The small molecule below binds the protein below.
Small molecule (SMILES): CC(=O)N[C@H]1[C@H](O[C@H]2[C@H](O)[C@@H](NC(C)=O)CO[C@@H]2CO)O[C@H](CO)[C@@H](O[C@@H]2O[C@H](CO)[C@@H](O)[C@H](O)[C@@H]2O)[C@@H]1O

Sequence of chain 1.A:
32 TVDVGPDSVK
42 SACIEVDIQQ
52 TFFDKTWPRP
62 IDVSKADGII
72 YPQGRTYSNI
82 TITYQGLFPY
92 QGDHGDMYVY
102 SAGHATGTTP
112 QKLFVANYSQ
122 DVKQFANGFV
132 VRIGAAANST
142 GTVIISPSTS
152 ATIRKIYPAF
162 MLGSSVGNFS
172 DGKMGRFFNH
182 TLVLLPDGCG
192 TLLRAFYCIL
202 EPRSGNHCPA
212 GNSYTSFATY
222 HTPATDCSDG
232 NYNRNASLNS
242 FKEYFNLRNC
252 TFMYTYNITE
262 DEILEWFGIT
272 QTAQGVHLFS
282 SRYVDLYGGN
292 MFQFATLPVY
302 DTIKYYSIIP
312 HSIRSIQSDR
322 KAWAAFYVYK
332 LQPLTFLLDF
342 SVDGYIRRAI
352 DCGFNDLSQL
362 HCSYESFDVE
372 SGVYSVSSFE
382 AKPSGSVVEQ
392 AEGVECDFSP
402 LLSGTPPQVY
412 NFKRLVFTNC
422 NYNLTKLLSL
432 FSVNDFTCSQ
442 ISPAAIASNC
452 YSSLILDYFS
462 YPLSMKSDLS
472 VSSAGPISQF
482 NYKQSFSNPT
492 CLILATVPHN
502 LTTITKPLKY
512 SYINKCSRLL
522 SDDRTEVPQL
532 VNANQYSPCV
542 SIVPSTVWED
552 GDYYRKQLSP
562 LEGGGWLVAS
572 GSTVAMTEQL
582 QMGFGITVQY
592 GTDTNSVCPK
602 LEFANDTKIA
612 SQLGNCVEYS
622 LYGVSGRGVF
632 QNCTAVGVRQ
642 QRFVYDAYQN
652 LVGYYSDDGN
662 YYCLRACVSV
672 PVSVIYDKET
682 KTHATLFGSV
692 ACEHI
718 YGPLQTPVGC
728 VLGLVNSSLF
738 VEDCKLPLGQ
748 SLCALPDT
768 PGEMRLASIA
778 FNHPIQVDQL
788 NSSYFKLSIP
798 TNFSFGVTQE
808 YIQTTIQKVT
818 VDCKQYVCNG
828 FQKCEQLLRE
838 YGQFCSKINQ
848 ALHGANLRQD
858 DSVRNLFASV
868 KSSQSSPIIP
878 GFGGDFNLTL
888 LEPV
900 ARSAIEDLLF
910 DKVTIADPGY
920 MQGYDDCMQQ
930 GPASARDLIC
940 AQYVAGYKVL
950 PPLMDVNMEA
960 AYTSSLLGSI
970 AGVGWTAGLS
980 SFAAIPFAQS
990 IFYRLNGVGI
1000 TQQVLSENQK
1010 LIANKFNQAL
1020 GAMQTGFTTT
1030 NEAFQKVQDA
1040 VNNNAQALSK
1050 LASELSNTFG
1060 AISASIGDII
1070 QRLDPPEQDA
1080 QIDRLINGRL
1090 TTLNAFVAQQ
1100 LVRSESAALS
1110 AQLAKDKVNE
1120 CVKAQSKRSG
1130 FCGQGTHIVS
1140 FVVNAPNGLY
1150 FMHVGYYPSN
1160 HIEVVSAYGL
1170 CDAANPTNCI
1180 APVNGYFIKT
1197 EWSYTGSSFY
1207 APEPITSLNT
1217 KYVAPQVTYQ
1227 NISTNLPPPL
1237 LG

Binding-site contacts:
Ligand atom C8 contacts residue ASN884 of chain 1.A at 4.5 Å.
Ligand atom C1 contacts residue ASN884 of chain 1.A at 1.4 Å.
Ligand atom C7 contacts residue ASN884 of chain 1.A at 3.5 Å.
Ligand atom O5 contacts residue THR886 of chain 1.A at 3.8 Å.
Ligand atom N2 contacts residue ASN884 of chain 1.A at 2.9 Å (h-bond).
Ligand atom C4 contacts residue ASN884 of chain 1.A at 4.4 Å.
Ligand atom C6 contacts residue THR886 of chain 1.A at 4.4 Å.
Ligand atom C5 contacts residue ASN884 of chain 1.A at 3.7 Å.
Ligand atom O7 contacts residue ASN884 of chain 1.A at 3.7 Å.
Ligand atom O6 contacts residue THR886 of chain 1.A at 4.2 Å.
Ligand atom C2 contacts residue ASN884 of chain 1.A at 2.5 Å.
Ligand atom O5 contacts residue ASN884 of chain 1.A at 2.4 Å (h-bond).
Ligand atom C1 contacts residue THR886 of chain 1.A at 3.8 Å.
Ligand atom C5 contacts residue THR886 of chain 1.A at 3.7 Å.
Ligand atom C3 contacts residue ASN884 of chain 1.A at 3.8 Å.